Sequence of chain 1.B:
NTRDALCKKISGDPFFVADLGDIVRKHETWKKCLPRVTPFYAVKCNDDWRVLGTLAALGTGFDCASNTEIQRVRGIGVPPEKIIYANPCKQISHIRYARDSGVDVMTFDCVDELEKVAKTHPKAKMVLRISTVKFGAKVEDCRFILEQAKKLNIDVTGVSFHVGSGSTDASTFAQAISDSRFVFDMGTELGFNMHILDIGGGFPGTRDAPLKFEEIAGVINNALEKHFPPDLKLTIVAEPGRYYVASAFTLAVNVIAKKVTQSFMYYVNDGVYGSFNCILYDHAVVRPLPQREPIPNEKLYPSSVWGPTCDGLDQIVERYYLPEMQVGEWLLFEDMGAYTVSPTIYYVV

This protein binds this small molecule.
Small molecule (SMILES): CN[C@@H]1[C@@H](O)[C@@H](O[C@@H]2[C@@H](O)[C@H](O[C@H]3O[C@H]([C@@H](C)O)[C@@H](O)[C@H](O)[C@H]3N)[C@@H](N)C[C@H]2N)OC[C@]1(C)O

Binding-site contacts:
Ligand atom O61 contacts residue PRO340 of chain 1.B at 3.0 Å (h-bond).
Ligand atom C31 contacts residue ARG22 of chain 1.B at 3.2 Å.
Ligand atom O43 contacts residue ASP385 of chain 1.B at 2.7 Å (salt-bridge).
Ligand atom O61 contacts residue GLU343 of chain 1.B at 3.9 Å.
Ligand atom C71 contacts residue GLN341 of chain 1.B at 2.9 Å.
Ligand atom C62 contacts residue GLU384 of chain 1.B at 3.8 Å.
Ligand atom C21 contacts residue GLU384 of chain 1.B at 3.5 Å.
Ligand atom O31 contacts residue GLU384 of chain 1.B at 3.8 Å.
Ligand atom C42 contacts residue LEU339 of chain 1.B at 3.8 Å (hydrophobic).
Ligand atom C52 contacts residue GLU384 of chain 1.B at 3.7 Å.
Ligand atom C53 contacts residue GLU384 of chain 1.B at 3.2 Å.
Ligand atom O41 contacts residue LEU382 of chain 1.B at 3.8 Å.
Ligand atom N32 contacts residue LEU339 of chain 1.B at 3.7 Å.
Ligand atom C13 contacts residue GLU384 of chain 1.B at 2.9 Å.
Ligand atom O53 contacts residue GLU384 of chain 1.B at 3.1 Å (salt-bridge).
Ligand atom C41 contacts residue LEU382 of chain 1.B at 3.7 Å (hydrophobic).
Ligand atom C23 contacts residue GLU384 of chain 1.B at 3.9 Å.
Ligand atom O62 contacts residue GLU384 of chain 1.B at 3.8 Å.
Ligand atom O41 contacts residue CYS26 of chain 1.B at 3.1 Å (h-bond).
Ligand atom N33 contacts residue ASP385 of chain 1.B at 4.0 Å.
Ligand atom O52 contacts residue GLU384 of chain 1.B at 2.4 Å (salt-bridge).
Ligand atom N21 contacts residue ARG22 of chain 1.B at 3.1 Å (salt-bridge).
Ligand atom C21 contacts residue ARG22 of chain 1.B at 3.8 Å.
Ligand atom C33 contacts residue GLU384 of chain 1.B at 4.0 Å.
Ligand atom C33 contacts residue ASP243 of chain 1.B at 3.9 Å.
Ligand atom C61 contacts residue PRO340 of chain 1.B at 3.0 Å (hydrophobic).
Ligand atom C71 contacts residue PRO340 of chain 1.B at 3.3 Å (hydrophobic).
Ligand atom C71 contacts residue GLU343 of chain 1.B at 3.5 Å.
Ligand atom C83 contacts residue ARG242 of chain 1.B at 3.8 Å.
Ligand atom C71 contacts residue ARG342 of chain 1.B at 3.3 Å.
Ligand atom O41 contacts residue ARG22 of chain 1.B at 2.9 Å (salt-bridge).
Ligand atom C93 contacts residue ARG337 of chain 1.B at 3.9 Å.
Ligand atom C41 contacts residue ARG22 of chain 1.B at 3.9 Å.
Ligand atom C51 contacts residue GLU343 of chain 1.B at 3.9 Å.
Ligand atom C93 contacts residue ASP243 of chain 1.B at 3.6 Å.
Ligand atom N33 contacts residue GLU384 of chain 1.B at 3.3 Å (salt-bridge).
Ligand atom N33 contacts residue ASP243 of chain 1.B at 3.7 Å.
Ligand atom O31 contacts residue ARG22 of chain 1.B at 3.1 Å.
Ligand atom O43 contacts residue ASP243 of chain 1.B at 3.8 Å.
Ligand atom C61 contacts residue GLN341 of chain 1.B at 3.8 Å.